Binding-site contacts:
Ligand atom O6 contacts residue ILE101 of chain 15.A at 2.1 Å (h-bond).
Ligand atom O1 contacts residue MET195 of chain 15.A at 3.8 Å.
Ligand atom C5 contacts residue HIS263 of chain 15.A at 3.9 Å.
Ligand atom O6 contacts residue HIS241 of chain 15.A at 4.0 Å.
Ligand atom O5 contacts residue LEU103 of chain 15.A at 3.0 Å (h-bond).
Ligand atom O5 contacts residue LEU103 of chain 15.A at 3.3 Å.
Ligand atom O2 contacts residue MET195 of chain 15.A at 3.6 Å.
Ligand atom O6 contacts residue LEU103 of chain 15.A at 3.3 Å.
Ligand atom C2 contacts residue MET217 of chain 15.A at 3.5 Å (hydrophobic).
Ligand atom C4 contacts residue HIS263 of chain 15.A at 3.7 Å.
Ligand atom O4 contacts residue ASN215 of chain 15.A at 3.4 Å (h-bond).
Ligand atom O4 contacts residue HIS263 of chain 15.A at 2.6 Å.
Ligand atom C6 contacts residue THR102 of chain 15.A at 1.9 Å.
Ligand atom C2 contacts residue TYR193 of chain 15.A at 3.8 Å (hydrophobic).
Ligand atom C5 contacts residue LEU103 of chain 15.A at 3.5 Å (hydrophobic).
Ligand atom O1 contacts residue GLN104 of chain 15.A at 3.9 Å.
Ligand atom O2 contacts residue MET217 of chain 15.A at 3.3 Å (h-bond).
Ligand atom O6 contacts residue LEU103 of chain 15.A at 4.0 Å.
Ligand atom C3 contacts residue ASN215 of chain 15.A at 3.5 Å.
Ligand atom O2 contacts residue TYR193 of chain 15.A at 3.9 Å.
Ligand atom C5 contacts residue THR102 of chain 15.A at 2.8 Å.
Ligand atom C6 contacts residue LEU103 of chain 15.A at 2.7 Å (hydrophobic).
Ligand atom O3 contacts residue TYR194 of chain 15.A at 3.9 Å.
Ligand atom O4 contacts residue THR102 of chain 15.A at 3.8 Å.
Ligand atom C6 contacts residue ILE101 of chain 15.A at 3.2 Å (hydrophobic).
Ligand atom C5 contacts residue LEU103 of chain 15.A at 3.0 Å (hydrophobic).
Ligand atom O1 contacts residue TYR194 of chain 15.A at 3.8 Å.
Ligand atom C3 contacts residue MET217 of chain 15.A at 3.2 Å (hydrophobic).
Ligand atom O3 contacts residue MET217 of chain 15.A at 2.5 Å (h-bond).
Ligand atom C4 contacts residue ASN215 of chain 15.A at 4.0 Å.
Ligand atom C4 contacts residue THR102 of chain 15.A at 3.9 Å.
Ligand atom O5 contacts residue THR102 of chain 15.A at 3.6 Å.
Ligand atom O2 contacts residue ASN215 of chain 15.A at 3.5 Å.
Ligand atom O4 contacts residue ILE101 of chain 15.A at 4.0 Å.
Ligand atom O3 contacts residue ASN215 of chain 15.A at 2.1 Å.
Ligand atom C1 contacts residue MET195 of chain 15.A at 3.2 Å (hydrophobic).
Ligand atom O3 contacts residue ILE101 of chain 15.A at 3.5 Å.
Ligand atom O6 contacts residue THR102 of chain 15.A at 2.4 Å.
Ligand atom C6 contacts residue LEU103 of chain 15.A at 3.2 Å (hydrophobic).
Ligand atom C6 contacts residue HIS241 of chain 15.A at 3.7 Å.

This protein binds this small molecule.
Small molecule (SMILES): OC[C@H]1O[C@@](CO)(O[C@H]2O[C@H](CO)[C@@H](O)[C@H](O)[C@H]2O)[C@@H](O)[C@@H]1O

Sequence of chain 15.A:
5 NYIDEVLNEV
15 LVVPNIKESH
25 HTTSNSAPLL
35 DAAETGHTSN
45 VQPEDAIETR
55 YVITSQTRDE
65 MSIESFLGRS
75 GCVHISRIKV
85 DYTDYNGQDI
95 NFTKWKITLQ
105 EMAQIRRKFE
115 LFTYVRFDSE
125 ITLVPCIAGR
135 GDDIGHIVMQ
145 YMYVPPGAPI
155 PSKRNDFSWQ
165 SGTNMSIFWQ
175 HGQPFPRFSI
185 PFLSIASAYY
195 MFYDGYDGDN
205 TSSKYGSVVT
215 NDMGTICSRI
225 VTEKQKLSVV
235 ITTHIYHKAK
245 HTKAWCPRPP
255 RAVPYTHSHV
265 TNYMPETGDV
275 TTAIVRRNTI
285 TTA